Binding-site contacts:
Ligand atom O4 contacts residue ARG72 of chain 2.C at 2.6 Å (salt-bridge).
Ligand atom C3 contacts residue VAL120 of chain 2.A at 3.7 Å (hydrophobic).
Ligand atom C4 contacts residue VAL120 of chain 2.A at 4.2 Å (hydrophobic).
Ligand atom O4 contacts residue GLY121 of chain 2.A at 4.3 Å.
Ligand atom O2 contacts residue ALA123 of chain 2.A at 3.2 Å (h-bond).
Ligand atom C2 contacts residue PYR1 of chain 2.L at 4.3 Å.
Ligand atom C1 contacts residue ALA123 of chain 2.A at 3.4 Å (hydrophobic).
Ligand atom C2 contacts residue ALA176 of chain 2.C at 4.2 Å (hydrophobic).
Ligand atom C4 contacts residue TRP21 of chain 2.C at 4.5 Å (hydrophobic).
Ligand atom O4 contacts residue VAL120 of chain 2.A at 4.1 Å.
Ligand atom O1 contacts residue ALA123 of chain 2.A at 3.1 Å (h-bond).
Ligand atom C4 contacts residue GLY121 of chain 2.A at 4.0 Å.
Ligand atom O4 contacts residue ASP44 of chain 2.C at 4.4 Å.
Ligand atom C4 contacts residue HIS47 of chain 2.C at 4.4 Å.
Ligand atom C3 contacts residue GLY121 of chain 2.A at 3.9 Å.
Ligand atom O4 contacts residue TRP21 of chain 2.C at 4.4 Å.
Ligand atom C4 contacts residue PYR1 of chain 2.L at 3.9 Å.
Ligand atom C2 contacts residue LEU214 of chain 2.C at 4.2 Å (hydrophobic).
Ligand atom O4 contacts residue PYR1 of chain 2.L at 3.5 Å (h-bond).
Ligand atom C1 contacts residue GLY121 of chain 2.A at 3.8 Å.
Ligand atom O4 contacts residue CO1 of chain 2.M at 4.3 Å.
Ligand atom O1 contacts residue GLY121 of chain 2.A at 3.3 Å.
Ligand atom C4 contacts residue ARG72 of chain 2.C at 3.6 Å.
Ligand atom O2 contacts residue GLY121 of chain 2.A at 4.0 Å.
Ligand atom O1 contacts residue LEU124 of chain 2.A at 3.6 Å.
Ligand atom O2 contacts residue ALA122 of chain 2.A at 3.6 Å.
Ligand atom C2 contacts residue GLY121 of chain 2.A at 4.5 Å.
Ligand atom O1 contacts residue ALA122 of chain 2.A at 3.7 Å.
Ligand atom C3 contacts residue PYR1 of chain 2.L at 3.6 Å.
Ligand atom C1 contacts residue ALA122 of chain 2.A at 3.9 Å (hydrophobic).
Ligand atom C3 contacts residue ALA176 of chain 2.C at 4.0 Å (hydrophobic).
Ligand atom O4 contacts residue HIS47 of chain 2.C at 3.6 Å.

The small molecule below binds the protein below.
Small molecule (SMILES): O=CCCC(=O)O

Sequence of chain 2.C:
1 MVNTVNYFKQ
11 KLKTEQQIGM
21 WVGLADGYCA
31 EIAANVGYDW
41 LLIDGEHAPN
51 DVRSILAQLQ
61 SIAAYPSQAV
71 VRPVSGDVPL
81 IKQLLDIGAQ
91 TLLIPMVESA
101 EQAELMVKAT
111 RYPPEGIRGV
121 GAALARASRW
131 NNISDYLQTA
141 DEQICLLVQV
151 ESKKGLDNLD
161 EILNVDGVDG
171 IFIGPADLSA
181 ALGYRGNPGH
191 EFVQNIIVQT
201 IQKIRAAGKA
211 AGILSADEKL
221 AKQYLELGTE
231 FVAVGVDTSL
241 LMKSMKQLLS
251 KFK

Sequence of chain 2.A:
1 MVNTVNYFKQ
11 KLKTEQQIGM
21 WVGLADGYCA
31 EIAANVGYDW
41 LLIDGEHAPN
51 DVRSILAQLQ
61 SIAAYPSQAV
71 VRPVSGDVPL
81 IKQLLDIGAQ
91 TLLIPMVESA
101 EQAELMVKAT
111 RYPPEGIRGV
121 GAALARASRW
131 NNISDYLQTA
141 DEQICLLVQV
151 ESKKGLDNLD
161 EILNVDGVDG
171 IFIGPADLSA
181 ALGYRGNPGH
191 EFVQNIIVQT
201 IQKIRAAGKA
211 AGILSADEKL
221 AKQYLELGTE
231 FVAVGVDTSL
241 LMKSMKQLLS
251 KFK